Binding-site contacts:
Ligand atom OXT contacts residue HIS146 of chain 1.A at 3.6 Å.
Ligand atom C7 contacts residue HIS142 of chain 1.A at 3.7 Å.
Ligand atom O contacts residue ZN1 of chain 1.C at 2.0 Å.
Ligand atom C contacts residue GLU166 of chain 1.A at 3.9 Å.
Ligand atom OD2 contacts residue TYR157 of chain 1.A at 3.6 Å (h-bond).
Ligand atom O2 contacts residue ALA113 of chain 1.A at 3.2 Å (h-bond).
Ligand atom OD1 contacts residue HIS231 of chain 1.A at 3.1 Å.
Ligand atom C contacts residue HIS231 of chain 1.A at 3.8 Å.
Ligand atom C5 contacts residue VAL139 of chain 1.A at 3.8 Å (hydrophobic).
Ligand atom C8 contacts residue GLU143 of chain 1.A at 3.5 Å.
Ligand atom OD1 contacts residue TYR157 of chain 1.A at 3.0 Å (h-bond).
Ligand atom C6 contacts residue ILE188 of chain 1.A at 3.6 Å (hydrophobic).
Ligand atom C6 contacts residue VAL139 of chain 1.A at 3.8 Å (hydrophobic).
Ligand atom O contacts residue GLU166 of chain 1.A at 2.8 Å (salt-bridge).
Ligand atom C1 contacts residue ASN112 of chain 1.A at 3.1 Å.
Ligand atom N contacts residue ASN112 of chain 1.A at 3.0 Å (h-bond).
Ligand atom C contacts residue ZN1 of chain 1.C at 2.7 Å.
Ligand atom O2 contacts residue ASN112 of chain 1.A at 3.1 Å (h-bond).
Ligand atom OXT contacts residue ZN1 of chain 1.C at 2.7 Å.
Ligand atom C contacts residue GLU143 of chain 1.A at 3.8 Å.
Ligand atom CG contacts residue TYR157 of chain 1.A at 3.5 Å (hydrophobic).
Ligand atom O1 contacts residue ASN112 of chain 1.A at 3.8 Å.
Ligand atom N contacts residue ALA113 of chain 1.A at 2.7 Å (h-bond).
Ligand atom C contacts residue HIS142 of chain 1.A at 3.8 Å.
Ligand atom C1 contacts residue ALA113 of chain 1.A at 3.5 Å (hydrophobic).
Ligand atom O contacts residue HIS231 of chain 1.A at 2.8 Å (h-bond).
Ligand atom O contacts residue HIS146 of chain 1.A at 3.6 Å.
Ligand atom CA contacts residue HIS231 of chain 1.A at 3.9 Å.
Ligand atom CA contacts residue ALA113 of chain 1.A at 3.6 Å (hydrophobic).
Ligand atom N contacts residue GLU143 of chain 1.A at 3.7 Å.
Ligand atom O contacts residue TYR157 of chain 1.A at 3.1 Å (h-bond).
Ligand atom OXT contacts residue GLU143 of chain 1.A at 2.6 Å (salt-bridge).
Ligand atom CB contacts residue ASN112 of chain 1.A at 3.9 Å.
Ligand atom O contacts residue HIS142 of chain 1.A at 3.5 Å (h-bond).
Ligand atom CB contacts residue ALA113 of chain 1.A at 3.5 Å (hydrophobic).
Ligand atom C4 contacts residue LEU202 of chain 1.A at 3.5 Å (hydrophobic).
Ligand atom C2 contacts residue LEU133 of chain 1.A at 3.5 Å (hydrophobic).
Ligand atom OXT contacts residue HIS142 of chain 1.A at 3.4 Å (h-bond).
Ligand atom CA contacts residue ASN112 of chain 1.A at 3.9 Å.
Ligand atom C5 contacts residue ILE188 of chain 1.A at 3.7 Å (hydrophobic).

Sequence of chain 1.A:
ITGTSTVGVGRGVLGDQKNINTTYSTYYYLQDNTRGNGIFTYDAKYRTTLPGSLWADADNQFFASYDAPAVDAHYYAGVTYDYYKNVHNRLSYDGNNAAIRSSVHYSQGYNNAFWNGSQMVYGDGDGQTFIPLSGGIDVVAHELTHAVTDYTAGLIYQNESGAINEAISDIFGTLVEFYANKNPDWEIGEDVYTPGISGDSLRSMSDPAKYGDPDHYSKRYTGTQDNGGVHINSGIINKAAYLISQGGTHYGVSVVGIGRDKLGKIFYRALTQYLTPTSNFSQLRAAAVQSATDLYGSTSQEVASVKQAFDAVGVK

A small-molecule ligand and the protein it binds are described below.
Small molecule (SMILES): O=C(O)C[C@H](NC(=O)OCc1ccccc1)C(=O)O